Sequence of chain 1.B:
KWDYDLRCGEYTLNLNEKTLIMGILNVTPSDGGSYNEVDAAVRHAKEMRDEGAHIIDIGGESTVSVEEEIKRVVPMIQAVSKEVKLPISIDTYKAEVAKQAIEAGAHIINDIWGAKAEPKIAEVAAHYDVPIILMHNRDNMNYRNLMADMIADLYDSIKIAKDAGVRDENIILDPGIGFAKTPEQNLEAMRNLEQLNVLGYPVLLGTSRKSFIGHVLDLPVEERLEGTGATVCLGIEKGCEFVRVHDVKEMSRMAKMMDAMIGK

Binding-site contacts:
Ligand atom O12 contacts residue LYS240 of chain 1.B at 2.8 Å (salt-bridge).
Ligand atom N7 contacts residue LYS240 of chain 1.B at 2.9 Å (salt-bridge).
Ligand atom C11 contacts residue SO41 of chain 1.I at 3.4 Å.
Ligand atom N4 contacts residue ASN140 of chain 1.B at 3.2 Å (h-bond).
Ligand atom N13 contacts residue ASN140 of chain 1.B at 2.7 Å (h-bond).
Ligand atom N2 contacts residue ASP204 of chain 1.B at 2.8 Å (salt-bridge).
Ligand atom N10 contacts residue ARG274 of chain 1.B at 3.7 Å.
Ligand atom C3 contacts residue ASP204 of chain 1.B at 3.2 Å.
Ligand atom C3 contacts residue MET165 of chain 1.B at 4.0 Å (hydrophobic).
Ligand atom C11 contacts residue PHE209 of chain 1.B at 3.7 Å (hydrophobic).
Ligand atom C8 contacts residue LYS240 of chain 1.B at 3.9 Å.
Ligand atom N10 contacts residue ASP121 of chain 1.B at 3.2 Å (salt-bridge).
Ligand atom C3 contacts residue ARG274 of chain 1.B at 4.0 Å.
Ligand atom N10 contacts residue ILE142 of chain 1.B at 3.5 Å.
Ligand atom O12 contacts residue GLY236 of chain 1.B at 3.1 Å (h-bond).
Ligand atom O12 contacts residue PHE209 of chain 1.B at 4.0 Å.
Ligand atom N4 contacts residue ARG274 of chain 1.B at 3.9 Å.
Ligand atom C6 contacts residue PHE209 of chain 1.B at 3.8 Å (hydrophobic).
Ligand atom C1 contacts residue MET165 of chain 1.B at 3.8 Å (hydrophobic).
Ligand atom C1 contacts residue ASP204 of chain 1.B at 3.9 Å.
Ligand atom N2 contacts residue MET165 of chain 1.B at 3.7 Å.
Ligand atom C8 contacts residue SO41 of chain 1.I at 3.9 Å.
Ligand atom C6 contacts residue ARG274 of chain 1.B at 3.8 Å.
Ligand atom C5 contacts residue ILE142 of chain 1.B at 3.6 Å (hydrophobic).
Ligand atom C9 contacts residue ARG274 of chain 1.B at 3.8 Å.
Ligand atom C11 contacts residue LYS240 of chain 1.B at 3.9 Å.
Ligand atom C5 contacts residue ARG274 of chain 1.B at 3.8 Å.
Ligand atom C8 contacts residue PHE209 of chain 1.B at 3.8 Å (hydrophobic).
Ligand atom C6 contacts residue LYS240 of chain 1.B at 3.6 Å.
Ligand atom N13 contacts residue LEU234 of chain 1.B at 3.7 Å.
Ligand atom C9 contacts residue ASP121 of chain 1.B at 3.7 Å.
Ligand atom N7 contacts residue ARG274 of chain 1.B at 3.7 Å.
Ligand atom N13 contacts residue ASP204 of chain 1.B at 2.8 Å (salt-bridge).
Ligand atom C1 contacts residue LYS240 of chain 1.B at 3.6 Å.
Ligand atom C9 contacts residue PHE209 of chain 1.B at 3.9 Å (hydrophobic).
Ligand atom N13 contacts residue ILE163 of chain 1.B at 3.9 Å.
Ligand atom C3 contacts residue ASN140 of chain 1.B at 3.7 Å.
Ligand atom C8 contacts residue ARG274 of chain 1.B at 3.5 Å.
Ligand atom N7 contacts residue PHE209 of chain 1.B at 3.4 Å.
Ligand atom N4 contacts residue ILE142 of chain 1.B at 3.7 Å.

This protein binds this small molecule.
Small molecule (SMILES): C[C@@H]1CNc2nc(N)[nH]c(=O)c2N1